This protein binds this small molecule.
Small molecule (SMILES): Nc1ncnc2c1ncn2[C@H]1C[C@H](O)[C@@H](COP(=O)(O)O)O1

Binding-site contacts:
Ligand atom C4 contacts residue PRO204 of chain 1.N at 4.0 Å (hydrophobic).
Ligand atom C8 contacts residue SER416 of chain 1.N at 4.1 Å.
Ligand atom N6 contacts residue GLY423 of chain 1.N at 3.5 Å (h-bond).
Ligand atom N1 contacts residue GLY423 of chain 1.N at 3.0 Å (h-bond).
Ligand atom C2' contacts residue HIS414 of chain 1.N at 3.2 Å.
Ligand atom C5 contacts residue PRO204 of chain 1.N at 3.8 Å (hydrophobic).
Ligand atom C6 contacts residue VAL203 of chain 1.N at 4.1 Å (hydrophobic).
Ligand atom O4' contacts residue DC1 of chain 1.IC at 3.9 Å.
Ligand atom N7 contacts residue HIS414 of chain 1.N at 3.6 Å.
Ligand atom C5 contacts residue SER416 of chain 1.N at 3.8 Å.
Ligand atom C2 contacts residue VAL203 of chain 1.N at 4.1 Å (hydrophobic).
Ligand atom OP2 contacts residue DC1 of chain 1.IC at 2.5 Å (h-bond).
Ligand atom N9 contacts residue PRO415 of chain 1.N at 4.0 Å.
Ligand atom C4' contacts residue DC1 of chain 1.IC at 3.9 Å.
Ligand atom C6 contacts residue SER416 of chain 1.N at 4.0 Å.
Ligand atom O5' contacts residue DC1 of chain 1.IC at 2.5 Å (h-bond).
Ligand atom C1' contacts residue PRO415 of chain 1.N at 3.7 Å (hydrophobic).
Ligand atom C2 contacts residue GLY423 of chain 1.N at 3.4 Å.
Ligand atom C6 contacts residue PRO415 of chain 1.N at 3.7 Å (hydrophobic).
Ligand atom N6 contacts residue GLY421 of chain 1.N at 4.0 Å.
Ligand atom N7 contacts residue PRO204 of chain 1.N at 4.1 Å.
Ligand atom P contacts residue DC1 of chain 1.IC at 1.6 Å.
Ligand atom C6 contacts residue GLY423 of chain 1.N at 3.9 Å.
Ligand atom N7 contacts residue SER416 of chain 1.N at 3.3 Å.
Ligand atom N3 contacts residue PRO415 of chain 1.N at 3.9 Å.
Ligand atom N1 contacts residue PRO415 of chain 1.N at 3.7 Å.
Ligand atom N1 contacts residue VAL203 of chain 1.N at 3.5 Å.
Ligand atom OP1 contacts residue DC1 of chain 1.IC at 2.5 Å (h-bond).
Ligand atom C6 contacts residue PRO204 of chain 1.N at 3.9 Å (hydrophobic).
Ligand atom N7 contacts residue ASN393 of chain 1.N at 4.0 Å.
Ligand atom C4 contacts residue PRO415 of chain 1.N at 3.8 Å (hydrophobic).
Ligand atom C5 contacts residue PRO415 of chain 1.N at 3.7 Å (hydrophobic).
Ligand atom C5' contacts residue DC1 of chain 1.IC at 3.1 Å.
Ligand atom C8 contacts residue HIS414 of chain 1.N at 3.0 Å.
Ligand atom N9 contacts residue HIS414 of chain 1.N at 4.1 Å.
Ligand atom C2' contacts residue PRO415 of chain 1.N at 3.8 Å (hydrophobic).
Ligand atom C2 contacts residue PRO415 of chain 1.N at 3.8 Å (hydrophobic).
Ligand atom N6 contacts residue SER416 of chain 1.N at 3.4 Å (h-bond).
Ligand atom N6 contacts residue PHE422 of chain 1.N at 4.0 Å.
Ligand atom C2 contacts residue PRO204 of chain 1.N at 4.1 Å (hydrophobic).

Sequence of chain 1.N:
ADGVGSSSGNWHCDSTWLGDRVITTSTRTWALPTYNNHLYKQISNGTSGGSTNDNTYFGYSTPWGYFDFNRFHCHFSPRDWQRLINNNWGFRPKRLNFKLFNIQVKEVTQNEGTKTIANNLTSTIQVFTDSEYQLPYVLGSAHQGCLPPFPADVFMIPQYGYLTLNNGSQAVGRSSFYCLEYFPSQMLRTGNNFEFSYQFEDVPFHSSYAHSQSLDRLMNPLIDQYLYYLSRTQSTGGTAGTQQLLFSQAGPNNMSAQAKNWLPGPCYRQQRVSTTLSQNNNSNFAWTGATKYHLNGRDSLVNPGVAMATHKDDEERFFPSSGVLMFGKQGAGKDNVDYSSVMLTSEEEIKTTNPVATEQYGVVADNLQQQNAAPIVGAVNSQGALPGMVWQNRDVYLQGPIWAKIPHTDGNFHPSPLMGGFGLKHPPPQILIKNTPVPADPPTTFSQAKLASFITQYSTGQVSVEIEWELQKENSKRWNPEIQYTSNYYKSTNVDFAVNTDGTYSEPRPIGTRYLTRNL